The small molecule below binds the protein below.
Small molecule (SMILES): CC(=O)N[C@H]1[C@H](O[C@H]2[C@H](O)[C@@H](NC(C)=O)CO[C@@H]2CO)O[C@H](CO)[C@@H](O)[C@@H]1O

Binding-site contacts:
Ligand atom O7 contacts residue TYR246 of chain 1.A at 3.4 Å (h-bond).
Ligand atom N2 contacts residue GLU245 of chain 1.A at 4.4 Å.
Ligand atom C7 contacts residue ASN249 of chain 1.A at 3.7 Å.
Ligand atom C7 contacts residue TYR246 of chain 1.A at 4.1 Å (hydrophobic).
Ligand atom N2 contacts residue ASN249 of chain 1.A at 2.8 Å (h-bond).
Ligand atom C2 contacts residue ASN249 of chain 1.A at 2.4 Å.
Ligand atom C8 contacts residue TYR246 of chain 1.A at 4.0 Å (hydrophobic).
Ligand atom C4 contacts residue ASN249 of chain 1.A at 4.1 Å.
Ligand atom C8 contacts residue ASN249 of chain 1.A at 4.3 Å.
Ligand atom C1 contacts residue ASN249 of chain 1.A at 1.4 Å.
Ligand atom C7 contacts residue GLU245 of chain 1.A at 4.4 Å.
Ligand atom O5 contacts residue ASN249 of chain 1.A at 2.3 Å (h-bond).
Ligand atom O7 contacts residue PRO301 of chain 1.A at 4.5 Å.
Ligand atom O7 contacts residue GLU245 of chain 1.A at 3.6 Å.
Ligand atom C5 contacts residue ASN249 of chain 1.A at 3.6 Å.
Ligand atom C3 contacts residue ASN249 of chain 1.A at 3.7 Å.

Sequence of chain 1.A:
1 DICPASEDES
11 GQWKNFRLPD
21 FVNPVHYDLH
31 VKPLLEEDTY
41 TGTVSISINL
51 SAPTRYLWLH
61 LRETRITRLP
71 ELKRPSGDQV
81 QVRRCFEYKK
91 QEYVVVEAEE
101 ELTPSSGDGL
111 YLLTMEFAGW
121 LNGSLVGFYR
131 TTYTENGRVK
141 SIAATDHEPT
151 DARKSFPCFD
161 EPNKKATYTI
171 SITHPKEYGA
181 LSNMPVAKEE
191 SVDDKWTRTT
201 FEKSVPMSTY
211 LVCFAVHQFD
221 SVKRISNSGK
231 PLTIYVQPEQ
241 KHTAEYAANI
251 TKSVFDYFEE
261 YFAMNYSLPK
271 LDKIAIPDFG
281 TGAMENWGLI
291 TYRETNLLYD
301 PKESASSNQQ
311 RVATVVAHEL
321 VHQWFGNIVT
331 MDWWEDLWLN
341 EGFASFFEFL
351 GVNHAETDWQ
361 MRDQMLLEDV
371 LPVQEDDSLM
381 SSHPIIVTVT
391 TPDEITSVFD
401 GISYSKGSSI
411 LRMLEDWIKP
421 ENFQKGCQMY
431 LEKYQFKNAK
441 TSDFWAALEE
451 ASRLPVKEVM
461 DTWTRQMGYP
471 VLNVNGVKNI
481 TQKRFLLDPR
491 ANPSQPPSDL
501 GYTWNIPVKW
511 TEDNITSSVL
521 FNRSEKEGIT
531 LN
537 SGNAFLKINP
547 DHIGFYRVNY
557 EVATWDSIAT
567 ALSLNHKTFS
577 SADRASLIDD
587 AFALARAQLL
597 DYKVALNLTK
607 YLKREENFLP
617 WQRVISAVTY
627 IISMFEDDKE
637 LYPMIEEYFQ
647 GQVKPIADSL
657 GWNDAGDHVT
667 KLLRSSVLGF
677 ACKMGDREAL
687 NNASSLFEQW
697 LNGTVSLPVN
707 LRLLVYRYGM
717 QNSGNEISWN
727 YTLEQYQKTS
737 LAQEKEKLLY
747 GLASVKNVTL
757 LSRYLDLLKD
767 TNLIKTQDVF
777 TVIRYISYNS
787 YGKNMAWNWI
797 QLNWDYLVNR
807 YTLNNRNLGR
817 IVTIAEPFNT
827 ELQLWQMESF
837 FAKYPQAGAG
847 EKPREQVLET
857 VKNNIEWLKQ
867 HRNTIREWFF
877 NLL